Sequence of chain 1.M:
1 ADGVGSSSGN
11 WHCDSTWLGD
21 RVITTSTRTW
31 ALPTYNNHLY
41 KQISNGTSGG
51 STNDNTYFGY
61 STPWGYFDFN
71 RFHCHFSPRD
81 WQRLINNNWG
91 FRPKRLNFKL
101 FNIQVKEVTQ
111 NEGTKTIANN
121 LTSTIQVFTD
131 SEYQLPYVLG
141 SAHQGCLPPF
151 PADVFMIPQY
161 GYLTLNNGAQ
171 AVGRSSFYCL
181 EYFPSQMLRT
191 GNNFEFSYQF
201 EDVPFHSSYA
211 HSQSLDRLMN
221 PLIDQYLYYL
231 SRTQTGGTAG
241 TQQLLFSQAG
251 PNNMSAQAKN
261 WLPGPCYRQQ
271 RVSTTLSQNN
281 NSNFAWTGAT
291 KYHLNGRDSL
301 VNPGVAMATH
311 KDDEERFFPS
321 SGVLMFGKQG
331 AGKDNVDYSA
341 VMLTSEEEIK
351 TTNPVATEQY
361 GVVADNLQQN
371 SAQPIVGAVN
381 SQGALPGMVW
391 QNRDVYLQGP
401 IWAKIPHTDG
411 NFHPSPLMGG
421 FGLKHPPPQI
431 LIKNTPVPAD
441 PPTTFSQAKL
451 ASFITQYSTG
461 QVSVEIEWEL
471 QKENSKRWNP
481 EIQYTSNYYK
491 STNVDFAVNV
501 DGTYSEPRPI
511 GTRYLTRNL

This protein binds this small molecule.
Small molecule (SMILES): Nc1ncnc2c1ncn2[C@H]1C[C@H](O)[C@@H](COP(=O)(O)O)O1

Sequence of chain 1.BA:
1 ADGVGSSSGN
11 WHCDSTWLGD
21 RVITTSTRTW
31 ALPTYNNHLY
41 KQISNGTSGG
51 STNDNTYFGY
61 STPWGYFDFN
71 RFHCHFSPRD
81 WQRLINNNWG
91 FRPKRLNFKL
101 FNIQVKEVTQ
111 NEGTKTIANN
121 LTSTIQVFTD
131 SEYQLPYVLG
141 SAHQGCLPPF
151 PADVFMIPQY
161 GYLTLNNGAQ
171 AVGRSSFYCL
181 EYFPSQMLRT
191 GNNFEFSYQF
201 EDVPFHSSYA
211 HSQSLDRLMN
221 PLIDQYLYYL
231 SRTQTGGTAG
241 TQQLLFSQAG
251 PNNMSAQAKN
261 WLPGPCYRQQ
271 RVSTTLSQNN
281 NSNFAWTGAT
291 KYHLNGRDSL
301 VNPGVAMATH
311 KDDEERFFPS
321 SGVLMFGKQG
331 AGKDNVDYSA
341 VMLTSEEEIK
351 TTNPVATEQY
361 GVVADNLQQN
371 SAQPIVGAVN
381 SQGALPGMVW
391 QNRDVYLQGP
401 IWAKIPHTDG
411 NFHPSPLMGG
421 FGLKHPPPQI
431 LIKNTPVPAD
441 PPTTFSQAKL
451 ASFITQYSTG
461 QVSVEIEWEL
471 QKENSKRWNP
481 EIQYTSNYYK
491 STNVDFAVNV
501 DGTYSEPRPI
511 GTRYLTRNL

Binding-site contacts:
Ligand atom N6 contacts residue PRO414 of chain 1.BA at 3.7 Å.
Ligand atom P contacts residue DC1 of chain 1.KD at 1.6 Å.
Ligand atom C2 contacts residue GLY422 of chain 1.BA at 3.5 Å.
Ligand atom C5' contacts residue HIS413 of chain 1.BA at 3.7 Å.
Ligand atom N3 contacts residue PRO414 of chain 1.BA at 3.9 Å.
Ligand atom C5' contacts residue ASP409 of chain 1.M at 4.0 Å.
Ligand atom O5' contacts residue DC1 of chain 1.KD at 2.5 Å (h-bond).
Ligand atom N1 contacts residue VAL203 of chain 1.BA at 4.0 Å.
Ligand atom C2' contacts residue PRO414 of chain 1.BA at 3.5 Å (hydrophobic).
Ligand atom N6 contacts residue SER415 of chain 1.BA at 3.4 Å.
Ligand atom C2 contacts residue ILE405 of chain 1.BA at 4.1 Å (hydrophobic).
Ligand atom N1 contacts residue PRO414 of chain 1.BA at 3.5 Å (h-bond).
Ligand atom C4 contacts residue PRO204 of chain 1.BA at 4.0 Å (hydrophobic).
Ligand atom C5 contacts residue PRO414 of chain 1.BA at 4.1 Å (hydrophobic).
Ligand atom N7 contacts residue SER415 of chain 1.BA at 3.8 Å.
Ligand atom O3' contacts residue HIS413 of chain 1.BA at 4.1 Å.
Ligand atom C6 contacts residue PRO414 of chain 1.BA at 3.5 Å (hydrophobic).
Ligand atom N1 contacts residue GLY422 of chain 1.BA at 3.0 Å (h-bond).
Ligand atom N7 contacts residue HIS413 of chain 1.BA at 4.0 Å.
Ligand atom OP1 contacts residue DC1 of chain 1.KD at 2.5 Å (h-bond).
Ligand atom C8 contacts residue PRO204 of chain 1.BA at 4.1 Å (hydrophobic).
Ligand atom C5 contacts residue PRO204 of chain 1.BA at 3.9 Å (hydrophobic).
Ligand atom C5' contacts residue DC1 of chain 1.KD at 3.9 Å.
Ligand atom N6 contacts residue PRO416 of chain 1.BA at 3.9 Å.
Ligand atom C2 contacts residue PRO414 of chain 1.BA at 4.1 Å (hydrophobic).
Ligand atom N9 contacts residue PRO204 of chain 1.BA at 4.2 Å.
Ligand atom O5' contacts residue ASP409 of chain 1.M at 3.6 Å.
Ligand atom N6 contacts residue GLY422 of chain 1.BA at 3.1 Å (h-bond).
Ligand atom C4' contacts residue DC1 of chain 1.KD at 4.1 Å.
Ligand atom OP2 contacts residue DC1 of chain 1.KD at 2.5 Å (h-bond).
Ligand atom C6 contacts residue GLY422 of chain 1.BA at 3.8 Å.
Ligand atom C1' contacts residue DC1 of chain 1.KD at 3.9 Å.
Ligand atom N6 contacts residue GLY420 of chain 1.BA at 4.2 Å.
Ligand atom N7 contacts residue PRO204 of chain 1.BA at 4.0 Å.
Ligand atom C8 contacts residue HIS413 of chain 1.BA at 3.6 Å.
Ligand atom C3' contacts residue HIS413 of chain 1.BA at 3.6 Å.
Ligand atom OP1 contacts residue ASN411 of chain 1.M at 3.6 Å.
Ligand atom N6 contacts residue PHE421 of chain 1.BA at 4.1 Å.
Ligand atom C6 contacts residue SER415 of chain 1.BA at 4.0 Å.
Ligand atom O4' contacts residue DC1 of chain 1.KD at 3.3 Å.